A protein and the small-molecule ligand that binds it are described below.
Small molecule (SMILES): O=C(CCSCc1cccnc1)NCc1ccc2-c3ccccn3->[Ir]34(c5ccccc5-c5ccccn->35)(c3ccccc3-c3ccccn->43)<-n2c1

Binding-site contacts:
Ligand atom C50 contacts residue THR289 of chain 2.A at 3.4 Å.
Ligand atom C49 contacts residue THR289 of chain 2.A at 3.6 Å.
Ligand atom C05 contacts residue GLU354 of chain 2.A at 3.8 Å.
Ligand atom C47 contacts residue ALA285 of chain 2.A at 3.1 Å (hydrophobic).
Ligand atom C24 contacts residue PHE88 of chain 2.A at 3.8 Å (hydrophobic).
Ligand atom S43 contacts residue SER99 of chain 2.A at 3.8 Å.
Ligand atom N48 contacts residue ALA285 of chain 2.A at 3.6 Å.
Ligand atom C28 contacts residue PHE200 of chain 2.A at 4.0 Å (hydrophobic).
Ligand atom C26 contacts residue PHE88 of chain 2.A at 3.8 Å (hydrophobic).
Ligand atom C45 contacts residue ALA285 of chain 2.A at 3.5 Å (hydrophobic).
Ligand atom C27 contacts residue PHE200 of chain 2.A at 4.1 Å (hydrophobic).
Ligand atom C16 contacts residue THR204 of chain 2.A at 4.0 Å.
Ligand atom N39 contacts residue ARG85 of chain 2.A at 3.9 Å.
Ligand atom C47 contacts residue HEM1 of chain 2.B at 3.0 Å.
Ligand atom O46 contacts residue ARG85 of chain 2.A at 3.1 Å.
Ligand atom C22 contacts residue ARG86 of chain 2.A at 4.0 Å.
Ligand atom C17 contacts residue PHE37 of chain 2.A at 3.6 Å (hydrophobic).
Ligand atom C24 contacts residue ARG86 of chain 2.A at 4.0 Å.
Ligand atom C49 contacts residue HEM1 of chain 2.B at 2.9 Å.
Ligand atom C25 contacts residue PHE88 of chain 2.A at 3.0 Å (hydrophobic).
Ligand atom C09 contacts residue GLY461 of chain 2.A at 3.3 Å.
Ligand atom C25 contacts residue PRO87 of chain 2.A at 3.7 Å (hydrophobic).
Ligand atom C05 contacts residue ARG352 of chain 2.A at 3.7 Å.
Ligand atom C50 contacts residue ILE349 of chain 2.A at 4.1 Å (hydrophobic).
Ligand atom C11 contacts residue PHE37 of chain 2.A at 3.1 Å (hydrophobic).
Ligand atom C04 contacts residue GLU354 of chain 2.A at 3.5 Å.
Ligand atom C40 contacts residue ARG85 of chain 2.A at 3.9 Å.
Ligand atom C08 contacts residue PHE37 of chain 2.A at 3.9 Å (hydrophobic).
Ligand atom N48 contacts residue HEM1 of chain 2.B at 2.0 Å.
Ligand atom C19 contacts residue THR204 of chain 2.A at 4.2 Å.
Ligand atom C42 contacts residue HEM1 of chain 2.B at 3.9 Å.
Ligand atom C11 contacts residue GLY461 of chain 2.A at 3.4 Å.
Ligand atom C12 contacts residue GLY461 of chain 2.A at 2.9 Å.
Ligand atom C02 contacts residue PHE37 of chain 2.A at 4.1 Å (hydrophobic).
Ligand atom C22 contacts residue PHE88 of chain 2.A at 3.0 Å (hydrophobic).
Ligand atom C12 contacts residue PHE37 of chain 2.A at 3.3 Å (hydrophobic).
Ligand atom C20 contacts residue PHE37 of chain 2.A at 3.4 Å (hydrophobic).
Ligand atom C44 contacts residue ALA285 of chain 2.A at 3.8 Å (hydrophobic).
Ligand atom C25 contacts residue ARG86 of chain 2.A at 3.8 Å.
Ligand atom C31 contacts residue PHE200 of chain 2.A at 3.5 Å (hydrophobic).

Sequence of chain 2.A:
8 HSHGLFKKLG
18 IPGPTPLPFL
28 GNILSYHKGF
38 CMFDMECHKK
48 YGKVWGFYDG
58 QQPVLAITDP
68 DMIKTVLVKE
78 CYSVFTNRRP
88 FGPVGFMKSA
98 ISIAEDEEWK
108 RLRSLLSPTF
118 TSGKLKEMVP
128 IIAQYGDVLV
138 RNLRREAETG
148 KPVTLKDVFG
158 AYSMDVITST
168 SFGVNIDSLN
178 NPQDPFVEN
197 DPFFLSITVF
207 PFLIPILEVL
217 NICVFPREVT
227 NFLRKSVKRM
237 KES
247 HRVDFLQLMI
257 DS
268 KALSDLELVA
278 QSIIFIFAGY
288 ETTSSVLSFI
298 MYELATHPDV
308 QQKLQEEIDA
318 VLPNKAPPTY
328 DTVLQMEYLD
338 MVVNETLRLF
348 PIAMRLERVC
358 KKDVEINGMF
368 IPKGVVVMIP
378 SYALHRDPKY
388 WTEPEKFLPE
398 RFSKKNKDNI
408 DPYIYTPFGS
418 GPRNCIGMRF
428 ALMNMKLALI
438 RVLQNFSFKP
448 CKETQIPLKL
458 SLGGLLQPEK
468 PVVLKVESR